Binding-site contacts:
Ligand atom C4 contacts residue SER79 of chain 1.C at 4.2 Å.
Ligand atom C11 contacts residue PRO52 of chain 1.C at 4.0 Å (hydrophobic).
Ligand atom C15 contacts residue ASN51 of chain 1.C at 3.9 Å.
Ligand atom N10 contacts residue TRP100 of chain 1.C at 4.3 Å.
Ligand atom N5 contacts residue SER79 of chain 1.C at 4.2 Å.
Ligand atom C2 contacts residue TRP100 of chain 1.C at 3.5 Å (hydrophobic).
Ligand atom C11 contacts residue ASN51 of chain 1.C at 4.1 Å.
Ligand atom C7 contacts residue PRO52 of chain 1.C at 4.3 Å (hydrophobic).
Ligand atom C3 contacts residue TRP100 of chain 1.C at 3.6 Å (hydrophobic).
Ligand atom O18 contacts residue PRO52 of chain 1.C at 3.3 Å.
Ligand atom C3 contacts residue TRP80 of chain 1.C at 3.8 Å (hydrophobic).
Ligand atom O16 contacts residue ASN51 of chain 1.C at 3.1 Å.
Ligand atom C3 contacts residue TYR102 of chain 1.C at 3.3 Å (hydrophobic).
Ligand atom C3 contacts residue TRP86 of chain 1.C at 3.9 Å (hydrophobic).
Ligand atom C4 contacts residue TYR102 of chain 1.C at 3.3 Å (hydrophobic).
Ligand atom O18 contacts residue TRP80 of chain 1.C at 3.5 Å.
Ligand atom C2 contacts residue TRP86 of chain 1.C at 3.7 Å (hydrophobic).
Ligand atom O19 contacts residue TRP86 of chain 1.C at 3.7 Å.
Ligand atom N5 contacts residue TRP86 of chain 1.C at 4.2 Å.
Ligand atom N5 contacts residue GLU77 of chain 1.C at 4.1 Å.
Ligand atom C4 contacts residue TRP86 of chain 1.C at 3.8 Å (hydrophobic).
Ligand atom C1 contacts residue TRP100 of chain 1.C at 4.0 Å (hydrophobic).
Ligand atom C4 contacts residue PHE78 of chain 1.C at 3.8 Å (hydrophobic).
Ligand atom O18 contacts residue ASN51 of chain 1.C at 4.1 Å.
Ligand atom N5 contacts residue PHE78 of chain 1.C at 2.9 Å (h-bond).
Ligand atom N17 contacts residue TRP86 of chain 1.C at 4.1 Å.
Ligand atom O16 contacts residue PRO52 of chain 1.C at 4.1 Å.
Ligand atom O18 contacts residue PHE78 of chain 1.C at 3.6 Å (h-bond).
Ligand atom O19 contacts residue TYR102 of chain 1.C at 2.6 Å (h-bond).
Ligand atom O19 contacts residue PHE78 of chain 1.C at 3.9 Å.
Ligand atom O16 contacts residue TRP80 of chain 1.C at 4.1 Å.
Ligand atom O19 contacts residue TRP80 of chain 1.C at 3.2 Å (h-bond).
Ligand atom O19 contacts residue SER79 of chain 1.C at 3.5 Å.
Ligand atom N5 contacts residue TRP80 of chain 1.C at 3.6 Å.
Ligand atom C9 contacts residue TRP86 of chain 1.C at 3.9 Å (hydrophobic).
Ligand atom C1 contacts residue TRP80 of chain 1.C at 3.8 Å (hydrophobic).
Ligand atom C6 contacts residue TRP80 of chain 1.C at 3.4 Å (hydrophobic).
Ligand atom C4 contacts residue TRP80 of chain 1.C at 3.5 Å (hydrophobic).
Ligand atom C6 contacts residue PHE78 of chain 1.C at 3.6 Å (hydrophobic).
Ligand atom O16 contacts residue TRP100 of chain 1.C at 4.2 Å.

Sequence of chain 1.C:
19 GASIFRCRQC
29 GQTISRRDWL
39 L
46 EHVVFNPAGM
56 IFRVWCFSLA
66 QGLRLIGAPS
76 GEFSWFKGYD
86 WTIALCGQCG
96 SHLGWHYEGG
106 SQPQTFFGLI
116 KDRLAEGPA

The protein below binds the small molecule below.
Small molecule (SMILES): Nc1cccc2c1CN([C@H]1CCC(=O)NC1=O)C2=O